The protein below binds the small molecule below.
Small molecule (SMILES): CCCCC(=O)O

Sequence of chain 1.A:
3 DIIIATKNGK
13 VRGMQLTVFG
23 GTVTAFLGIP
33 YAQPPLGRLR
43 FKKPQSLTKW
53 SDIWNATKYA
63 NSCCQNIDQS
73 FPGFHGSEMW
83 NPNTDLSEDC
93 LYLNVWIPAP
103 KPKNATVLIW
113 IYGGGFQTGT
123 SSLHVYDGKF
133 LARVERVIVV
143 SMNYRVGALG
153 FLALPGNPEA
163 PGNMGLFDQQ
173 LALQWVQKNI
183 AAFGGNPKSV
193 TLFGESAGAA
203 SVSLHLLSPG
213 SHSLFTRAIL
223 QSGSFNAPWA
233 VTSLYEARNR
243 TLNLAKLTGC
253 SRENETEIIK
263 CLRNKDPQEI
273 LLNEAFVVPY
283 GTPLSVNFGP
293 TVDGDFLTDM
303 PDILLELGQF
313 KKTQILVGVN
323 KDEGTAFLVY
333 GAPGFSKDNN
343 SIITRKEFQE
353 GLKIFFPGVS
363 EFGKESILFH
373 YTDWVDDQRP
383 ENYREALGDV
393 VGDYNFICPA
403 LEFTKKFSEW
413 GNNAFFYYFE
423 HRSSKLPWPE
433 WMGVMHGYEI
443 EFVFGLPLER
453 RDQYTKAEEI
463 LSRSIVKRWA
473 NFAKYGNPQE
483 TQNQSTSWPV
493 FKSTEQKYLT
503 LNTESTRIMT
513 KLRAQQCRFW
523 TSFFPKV

Binding-site contacts:
Ligand atom O2 contacts residue SER198 of chain 1.A at 3.3 Å (h-bond).
Ligand atom C5 contacts residue TRP231 of chain 1.A at 4.0 Å (hydrophobic).
Ligand atom O1 contacts residue GLY115 of chain 1.A at 4.2 Å.
Ligand atom C2 contacts residue HIS438 of chain 1.A at 3.9 Å.
Ligand atom O2 contacts residue QRH1 of chain 1.J at 3.1 Å.
Ligand atom C4 contacts residue QRH1 of chain 1.J at 3.5 Å.
Ligand atom O1 contacts residue ALA199 of chain 1.A at 2.9 Å (h-bond).
Ligand atom C6 contacts residue TRP231 of chain 1.A at 4.2 Å (hydrophobic).
Ligand atom C5 contacts residue QRH1 of chain 1.J at 3.5 Å.
Ligand atom C2 contacts residue GLY116 of chain 1.A at 4.1 Å.
Ligand atom O2 contacts residue GLY117 of chain 1.A at 3.9 Å.
Ligand atom C5 contacts residue GLY117 of chain 1.A at 3.6 Å.
Ligand atom C4 contacts residue PHE329 of chain 1.A at 4.5 Å (hydrophobic).
Ligand atom O1 contacts residue SER198 of chain 1.A at 2.1 Å (h-bond).
Ligand atom C3 contacts residue GLY117 of chain 1.A at 3.9 Å.
Ligand atom C4 contacts residue TRP231 of chain 1.A at 3.7 Å (hydrophobic).
Ligand atom O2 contacts residue GLY116 of chain 1.A at 4.5 Å.
Ligand atom C4 contacts residue GLY117 of chain 1.A at 4.4 Å.
Ligand atom C2 contacts residue GLY117 of chain 1.A at 3.2 Å.
Ligand atom O1 contacts residue GLY117 of chain 1.A at 2.6 Å (h-bond).
Ligand atom C3 contacts residue ALA199 of chain 1.A at 4.1 Å (hydrophobic).
Ligand atom C3 contacts residue PHE398 of chain 1.A at 4.2 Å (hydrophobic).
Ligand atom C2 contacts residue ALA199 of chain 1.A at 3.8 Å (hydrophobic).
Ligand atom C3 contacts residue TRP231 of chain 1.A at 3.5 Å (hydrophobic).
Ligand atom C4 contacts residue LEU286 of chain 1.A at 4.1 Å (hydrophobic).
Ligand atom C6 contacts residue PHE329 of chain 1.A at 4.5 Å (hydrophobic).
Ligand atom C6 contacts residue VAL288 of chain 1.A at 3.8 Å (hydrophobic).
Ligand atom C6 contacts residue SER287 of chain 1.A at 4.3 Å.
Ligand atom C2 contacts residue QRH1 of chain 1.J at 3.8 Å.
Ligand atom O2 contacts residue HIS438 of chain 1.A at 3.1 Å (h-bond).
Ligand atom C6 contacts residue LEU286 of chain 1.A at 3.0 Å (hydrophobic).
Ligand atom C5 contacts residue VAL288 of chain 1.A at 3.8 Å (hydrophobic).
Ligand atom C4 contacts residue PHE398 of chain 1.A at 3.9 Å (hydrophobic).
Ligand atom O1 contacts residue GLY116 of chain 1.A at 3.1 Å (h-bond).
Ligand atom C5 contacts residue LEU286 of chain 1.A at 4.3 Å (hydrophobic).
Ligand atom C3 contacts residue SER198 of chain 1.A at 4.0 Å.
Ligand atom C6 contacts residue QRH1 of chain 1.J at 3.4 Å.
Ligand atom C3 contacts residue QRH1 of chain 1.J at 4.4 Å.
Ligand atom C2 contacts residue SER198 of chain 1.A at 2.9 Å.
Ligand atom O2 contacts residue PHE329 of chain 1.A at 4.5 Å.